A protein and the small-molecule ligand that binds it are described below.
Small molecule (SMILES): C[C@H](N)C(=O)O

Sequence of chain 1.A:
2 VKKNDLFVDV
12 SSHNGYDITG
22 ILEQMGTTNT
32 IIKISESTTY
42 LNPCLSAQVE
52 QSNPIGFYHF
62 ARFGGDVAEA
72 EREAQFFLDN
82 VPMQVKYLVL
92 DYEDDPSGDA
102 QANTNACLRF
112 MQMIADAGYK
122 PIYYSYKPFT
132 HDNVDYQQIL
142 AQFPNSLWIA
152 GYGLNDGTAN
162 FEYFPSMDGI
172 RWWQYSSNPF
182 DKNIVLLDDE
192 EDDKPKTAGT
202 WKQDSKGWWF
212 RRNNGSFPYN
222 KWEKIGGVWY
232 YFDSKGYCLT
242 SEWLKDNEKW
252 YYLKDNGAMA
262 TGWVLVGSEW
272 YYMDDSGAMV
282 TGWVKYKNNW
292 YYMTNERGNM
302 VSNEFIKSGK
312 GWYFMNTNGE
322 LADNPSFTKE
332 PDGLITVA

Binding-site contacts:
Ligand atom CB contacts residue TYR153 of chain 1.A at 4.2 Å (hydrophobic).
Ligand atom N contacts residue MUB1 of chain 1.B at 1.3 Å.
Ligand atom CA contacts residue MUB1 of chain 1.B at 2.5 Å.
Ligand atom CB contacts residue ZGL1 of chain 1.E at 3.1 Å.
Ligand atom C contacts residue MUB1 of chain 1.B at 3.2 Å.
Ligand atom CA contacts residue GLY154 of chain 1.A at 3.5 Å.
Ligand atom O contacts residue MUB1 of chain 1.B at 3.1 Å (h-bond).
Ligand atom CB contacts residue GLY154 of chain 1.A at 3.5 Å.
Ligand atom CB contacts residue MUB1 of chain 1.B at 3.7 Å.
Ligand atom N contacts residue TYR153 of chain 1.A at 3.8 Å.
Ligand atom CB contacts residue ASN156 of chain 1.A at 4.3 Å.
Ligand atom C contacts residue ZGL1 of chain 1.E at 1.3 Å.
Ligand atom CA contacts residue ZGL1 of chain 1.E at 2.4 Å.
Ligand atom O contacts residue ZGL1 of chain 1.E at 2.3 Å (h-bond).
Ligand atom N contacts residue ZGL1 of chain 1.E at 3.7 Å.
Ligand atom C contacts residue GLY154 of chain 1.A at 3.6 Å.
Ligand atom CA contacts residue TYR153 of chain 1.A at 3.8 Å (hydrophobic).